Sequence of chain 1.A:
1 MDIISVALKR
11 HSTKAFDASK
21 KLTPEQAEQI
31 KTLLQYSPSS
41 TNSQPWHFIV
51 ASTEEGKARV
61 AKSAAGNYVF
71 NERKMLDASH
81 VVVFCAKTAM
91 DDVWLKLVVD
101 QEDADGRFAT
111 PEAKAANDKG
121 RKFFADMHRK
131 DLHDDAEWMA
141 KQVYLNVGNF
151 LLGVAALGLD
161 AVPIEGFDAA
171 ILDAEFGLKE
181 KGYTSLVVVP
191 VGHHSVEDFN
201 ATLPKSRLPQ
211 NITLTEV

Binding-site contacts:
Ligand atom C2 contacts residue PHE70 of chain 1.A at 4.2 Å (hydrophobic).
Ligand atom N6 contacts residue PHE124 of chain 1.B at 3.4 Å.
Ligand atom N1 contacts residue PHE70 of chain 1.A at 3.8 Å.
Ligand atom N3 contacts residue THR41 of chain 1.B at 3.6 Å (h-bond).
Ligand atom C9 contacts residue PHE70 of chain 1.A at 3.4 Å (hydrophobic).
Ligand atom O1 contacts residue LYS14 of chain 1.A at 2.6 Å (salt-bridge).
Ligand atom O3 contacts residue SER40 of chain 1.B at 3.8 Å.
Ligand atom C2 contacts residue LYS14 of chain 1.A at 3.3 Å.
Ligand atom C9 contacts residue PHE124 of chain 1.B at 4.0 Å (hydrophobic).
Ligand atom O4 contacts residue PHE124 of chain 1.B at 3.7 Å.
Ligand atom C2 contacts residue FMN1 of chain 1.C at 3.8 Å.
Ligand atom C7 contacts residue PHE70 of chain 1.A at 3.9 Å (hydrophobic).
Ligand atom N6 contacts residue FMN1 of chain 1.C at 3.6 Å.
Ligand atom O2 contacts residue ASN117 of chain 1.B at 3.8 Å.
Ligand atom O3 contacts residue THR41 of chain 1.B at 2.6 Å (h-bond).
Ligand atom C7 contacts residue PHE124 of chain 1.B at 3.4 Å (hydrophobic).
Ligand atom N3 contacts residue FMN1 of chain 1.C at 3.4 Å.
Ligand atom C contacts residue LYS14 of chain 1.A at 3.7 Å.
Ligand atom C8 contacts residue FMN1 of chain 1.C at 3.5 Å.
Ligand atom N contacts residue LYS14 of chain 1.A at 3.0 Å (salt-bridge).
Ligand atom N contacts residue FMN1 of chain 1.C at 3.7 Å.
Ligand atom C3 contacts residue PHE70 of chain 1.A at 3.8 Å (hydrophobic).
Ligand atom C contacts residue FMN1 of chain 1.C at 2.8 Å.
Ligand atom C4 contacts residue LYS14 of chain 1.A at 4.2 Å.
Ligand atom O contacts residue PHE70 of chain 1.A at 4.0 Å.
Ligand atom C1 contacts residue FMN1 of chain 1.C at 3.7 Å.
Ligand atom O contacts residue LYS14 of chain 1.A at 2.9 Å (salt-bridge).
Ligand atom C1 contacts residue LYS14 of chain 1.A at 3.0 Å.
Ligand atom O3 contacts residue FMN1 of chain 1.C at 2.8 Å (h-bond).
Ligand atom C9 contacts residue FMN1 of chain 1.C at 3.1 Å.
Ligand atom O contacts residue PHE199 of chain 1.A at 4.3 Å.
Ligand atom C4 contacts residue FMN1 of chain 1.C at 3.8 Å.
Ligand atom O2 contacts residue LYS14 of chain 1.A at 3.9 Å.
Ligand atom C9 contacts residue ASN71 of chain 1.A at 4.0 Å.
Ligand atom C4 contacts residue PHE70 of chain 1.A at 3.7 Å (hydrophobic).
Ligand atom O4 contacts residue THR41 of chain 1.B at 3.7 Å.
Ligand atom C3 contacts residue LYS14 of chain 1.A at 3.5 Å.
Ligand atom C5 contacts residue FMN1 of chain 1.C at 3.6 Å.
Ligand atom O4 contacts residue FMN1 of chain 1.C at 3.5 Å.
Ligand atom O1 contacts residue FMN1 of chain 1.C at 3.2 Å (h-bond).

Sequence of chain 1.B:
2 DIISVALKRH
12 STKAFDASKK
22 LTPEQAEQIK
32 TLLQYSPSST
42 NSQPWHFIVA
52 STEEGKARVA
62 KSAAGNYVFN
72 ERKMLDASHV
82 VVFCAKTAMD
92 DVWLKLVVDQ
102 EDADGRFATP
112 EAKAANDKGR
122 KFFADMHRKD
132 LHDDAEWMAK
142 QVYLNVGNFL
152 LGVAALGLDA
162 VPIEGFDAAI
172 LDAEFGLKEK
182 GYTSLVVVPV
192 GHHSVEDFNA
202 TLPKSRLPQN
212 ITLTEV

A protein and the small-molecule ligand that binds it are described below.
Small molecule (SMILES): NC(=O)c1cc(N2CC2)c([N+](=O)[O-])cc1[N+](=O)[O-]